Binding-site contacts:
Ligand atom C3 contacts residue TYR175 of chain 1.A at 3.8 Å (hydrophobic).
Ligand atom C4 contacts residue TYR175 of chain 1.A at 4.0 Å (hydrophobic).
Ligand atom O2 contacts residue SER235 of chain 1.A at 2.8 Å (h-bond).
Ligand atom C10 contacts residue TYR175 of chain 1.A at 4.0 Å (hydrophobic).
Ligand atom O1 contacts residue PHE212 of chain 1.A at 3.3 Å.
Ligand atom C14 contacts residue ILE64 of chain 1.A at 4.1 Å (hydrophobic).
Ligand atom C12 contacts residue PHE212 of chain 1.A at 4.0 Å (hydrophobic).
Ligand atom C11 contacts residue PHE212 of chain 1.A at 4.1 Å (hydrophobic).
Ligand atom N2 contacts residue PHE212 of chain 1.A at 3.9 Å.
Ligand atom C15 contacts residue LEU100 of chain 1.A at 3.7 Å (hydrophobic).
Ligand atom C5 contacts residue LEU100 of chain 1.A at 3.9 Å (hydrophobic).
Ligand atom C14 contacts residue SER235 of chain 1.A at 4.1 Å.
Ligand atom C6 contacts residue TYR102 of chain 1.A at 4.1 Å (hydrophobic).
Ligand atom C4 contacts residue ILE153 of chain 1.A at 4.0 Å (hydrophobic).
Ligand atom N1 contacts residue ALA59 of chain 1.A at 2.6 Å (h-bond).
Ligand atom C12 contacts residue SER235 of chain 1.A at 3.6 Å.
Ligand atom O1 contacts residue GLY211 of chain 1.A at 4.0 Å.
Ligand atom O2 contacts residue GLY234 of chain 1.A at 3.0 Å (h-bond).
Ligand atom C1 contacts residue ALA59 of chain 1.A at 2.2 Å (hydrophobic).
Ligand atom C2 contacts residue ALA59 of chain 1.A at 3.4 Å (hydrophobic).
Ligand atom C6 contacts residue ALA129 of chain 1.A at 3.4 Å (hydrophobic).
Ligand atom C11 contacts residue TYR175 of chain 1.A at 3.8 Å (hydrophobic).
Ligand atom N1 contacts residue ASP60 of chain 1.A at 3.1 Å (salt-bridge).
Ligand atom C5 contacts residue ALA129 of chain 1.A at 3.6 Å (hydrophobic).
Ligand atom C4 contacts residue LEU100 of chain 1.A at 3.8 Å (hydrophobic).
Ligand atom C14 contacts residue PHE22 of chain 1.A at 4.0 Å (hydrophobic).
Ligand atom C4 contacts residue LEU127 of chain 1.A at 3.9 Å (hydrophobic).
Ligand atom C10 contacts residue PHE212 of chain 1.A at 3.6 Å (hydrophobic).
Ligand atom C8 contacts residue ALA59 of chain 1.A at 3.8 Å (hydrophobic).
Ligand atom C8 contacts residue ASP60 of chain 1.A at 4.0 Å.
Ligand atom N1 contacts residue TYR102 of chain 1.A at 3.5 Å (h-bond).
Ligand atom O3 contacts residue SER235 of chain 1.A at 3.1 Å (h-bond).
Ligand atom O1 contacts residue LEU177 of chain 1.A at 4.1 Å.
Ligand atom O1 contacts residue TYR175 of chain 1.A at 3.0 Å (h-bond).
Ligand atom C15 contacts residue TYR175 of chain 1.A at 3.3 Å (hydrophobic).
Ligand atom O3 contacts residue PHE212 of chain 1.A at 3.1 Å.
Ligand atom C1 contacts residue ASP60 of chain 1.A at 3.3 Å.
Ligand atom O3 contacts residue GLY213 of chain 1.A at 3.9 Å.
Ligand atom C14 contacts residue GLY234 of chain 1.A at 4.0 Å.
Ligand atom C13 contacts residue TYR175 of chain 1.A at 3.9 Å (hydrophobic).

The protein below binds the small molecule below.
Small molecule (SMILES): CC(C)[C@H](NC(=O)Cc1c[nH]c2ccccc12)C(=O)O

Sequence of chain 1.A:
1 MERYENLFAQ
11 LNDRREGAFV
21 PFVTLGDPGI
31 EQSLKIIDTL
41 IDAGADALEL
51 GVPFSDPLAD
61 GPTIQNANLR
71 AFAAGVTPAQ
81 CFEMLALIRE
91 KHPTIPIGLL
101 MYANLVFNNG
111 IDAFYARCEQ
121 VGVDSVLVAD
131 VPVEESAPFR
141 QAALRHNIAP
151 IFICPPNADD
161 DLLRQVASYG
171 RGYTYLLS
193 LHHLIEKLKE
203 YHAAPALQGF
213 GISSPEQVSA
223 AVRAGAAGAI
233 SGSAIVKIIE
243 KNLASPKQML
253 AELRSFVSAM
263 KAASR